Binding-site contacts:
Ligand atom CB contacts residue THR377 of chain 1.C at 4.4 Å.
Ligand atom C contacts residue THR377 of chain 1.C at 3.4 Å.
Ligand atom C contacts residue TYR375 of chain 1.C at 3.7 Å (hydrophobic).
Ligand atom C contacts residue HIS454 of chain 1.C at 4.5 Å.
Ligand atom O contacts residue THR386 of chain 1.C at 2.6 Å (h-bond).
Ligand atom CB contacts residue THR386 of chain 1.C at 4.3 Å.
Ligand atom CB contacts residue HIS454 of chain 1.C at 3.7 Å.
Ligand atom N contacts residue THR377 of chain 1.C at 3.1 Å (h-bond).
Ligand atom CD2 contacts residue VAL455 of chain 1.C at 4.1 Å (hydrophobic).
Ligand atom OXT contacts residue THR374 of chain 1.C at 3.4 Å (h-bond).
Ligand atom OXT contacts residue THR377 of chain 1.C at 3.4 Å (h-bond).
Ligand atom CA contacts residue HIS454 of chain 1.C at 4.5 Å.
Ligand atom CD1 contacts residue PHE447 of chain 1.C at 3.9 Å (hydrophobic).
Ligand atom CD1 contacts residue LEU389 of chain 1.C at 4.2 Å (hydrophobic).
Ligand atom CD2 contacts residue GLU451 of chain 1.C at 4.0 Å.
Ligand atom CG contacts residue LEU389 of chain 1.C at 4.1 Å (hydrophobic).
Ligand atom C contacts residue THR386 of chain 1.C at 3.6 Å.
Ligand atom CB contacts residue GLU451 of chain 1.C at 4.5 Å.
Ligand atom OXT contacts residue TYR375 of chain 1.C at 2.8 Å (h-bond).
Ligand atom CD1 contacts residue TRP444 of chain 1.C at 4.0 Å (hydrophobic).
Ligand atom N contacts residue GLU451 of chain 1.C at 2.7 Å (salt-bridge).
Ligand atom C contacts residue ASN376 of chain 1.C at 4.0 Å.
Ligand atom C contacts residue THR374 of chain 1.C at 3.4 Å.
Ligand atom CB contacts residue ARG390 of chain 1.C at 4.4 Å.
Ligand atom CA contacts residue THR377 of chain 1.C at 3.0 Å.
Ligand atom O contacts residue TYR375 of chain 1.C at 3.8 Å.
Ligand atom CA contacts residue GLU451 of chain 1.C at 3.8 Å.
Ligand atom CG contacts residue GLU451 of chain 1.C at 4.4 Å.
Ligand atom O contacts residue THR374 of chain 1.C at 2.5 Å (h-bond).
Ligand atom O contacts residue THR377 of chain 1.C at 4.0 Å.
Ligand atom CD1 contacts residue THR377 of chain 1.C at 4.5 Å.
Ligand atom OXT contacts residue ASN376 of chain 1.C at 3.4 Å (h-bond).
Ligand atom O contacts residue ARG390 of chain 1.C at 4.0 Å.
Ligand atom CA contacts residue THR386 of chain 1.C at 4.1 Å.
Ligand atom O contacts residue ASN376 of chain 1.C at 3.9 Å.
Ligand atom CD2 contacts residue HIS454 of chain 1.C at 4.1 Å.
Ligand atom CD2 contacts residue TRP444 of chain 1.C at 4.0 Å (hydrophobic).
Ligand atom CD1 contacts residue GLU451 of chain 1.C at 3.2 Å.

Sequence of chain 1.C:
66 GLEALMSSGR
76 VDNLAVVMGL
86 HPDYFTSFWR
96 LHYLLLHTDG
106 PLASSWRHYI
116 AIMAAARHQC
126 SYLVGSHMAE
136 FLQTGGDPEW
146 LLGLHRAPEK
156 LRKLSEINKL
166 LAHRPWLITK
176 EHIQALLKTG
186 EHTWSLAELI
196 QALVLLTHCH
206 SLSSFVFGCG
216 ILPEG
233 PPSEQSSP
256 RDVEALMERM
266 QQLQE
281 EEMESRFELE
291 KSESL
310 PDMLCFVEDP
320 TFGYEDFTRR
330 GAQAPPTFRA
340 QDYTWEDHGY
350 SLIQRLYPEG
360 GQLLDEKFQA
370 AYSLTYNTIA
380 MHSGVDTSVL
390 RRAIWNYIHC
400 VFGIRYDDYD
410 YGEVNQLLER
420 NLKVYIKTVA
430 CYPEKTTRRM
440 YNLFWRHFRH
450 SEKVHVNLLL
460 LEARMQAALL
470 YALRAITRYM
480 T

This protein binds this small molecule.
Small molecule (SMILES): CC(C)C[C@H](N)C(=O)O